A small-molecule ligand and the protein it binds are described below.
Small molecule (SMILES): O=Cc1cccs1

Binding-site contacts:
Ligand atom C2 contacts residue CYS129 of chain 1.B at 1.8 Å (hydrophobic).
Ligand atom O1 contacts residue ALA135 of chain 1.B at 4.3 Å.
Ligand atom O1 contacts residue ASP134 of chain 1.B at 3.4 Å.
Ligand atom C4 contacts residue CYS129 of chain 1.B at 4.2 Å (hydrophobic).
Ligand atom C2 contacts residue GLN99 of chain 1.B at 4.4 Å.
Ligand atom O1 contacts residue CYS129 of chain 1.B at 2.6 Å (h-bond).
Ligand atom C3 contacts residue CYS129 of chain 1.B at 2.9 Å (hydrophobic).
Ligand atom S7 contacts residue CYS129 of chain 1.B at 3.6 Å (h-bond).

Sequence of chain 1.B:
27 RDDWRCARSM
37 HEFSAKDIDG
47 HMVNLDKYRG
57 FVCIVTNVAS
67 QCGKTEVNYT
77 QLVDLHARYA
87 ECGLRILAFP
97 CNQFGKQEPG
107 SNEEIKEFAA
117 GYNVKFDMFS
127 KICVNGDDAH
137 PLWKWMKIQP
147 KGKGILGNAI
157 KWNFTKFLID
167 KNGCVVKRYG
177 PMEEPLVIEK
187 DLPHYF